This small molecule binds to this protein.
Small molecule (SMILES): CC(=O)N[C@@H]1[C@@H](O)[C@H](O)[C@@H](CO)O[C@H]1O

Sequence of chain 1.G:
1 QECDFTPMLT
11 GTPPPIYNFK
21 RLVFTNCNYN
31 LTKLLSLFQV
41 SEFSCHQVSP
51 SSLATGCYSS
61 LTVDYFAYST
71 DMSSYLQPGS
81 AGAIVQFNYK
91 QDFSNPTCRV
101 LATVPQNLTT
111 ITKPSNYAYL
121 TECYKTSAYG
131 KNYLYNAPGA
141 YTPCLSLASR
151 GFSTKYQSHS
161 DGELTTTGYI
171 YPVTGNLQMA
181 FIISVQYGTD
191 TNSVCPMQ

Binding-site contacts:
Ligand atom C5 contacts residue ASN107 of chain 1.G at 3.5 Å.
Ligand atom C1 contacts residue ASN107 of chain 1.G at 1.5 Å.
Ligand atom O5 contacts residue ASN107 of chain 1.G at 2.4 Å (h-bond).
Ligand atom C4 contacts residue ASN107 of chain 1.G at 4.2 Å.
Ligand atom O3 contacts residue PRO105 of chain 1.G at 4.5 Å.
Ligand atom N2 contacts residue ASN107 of chain 1.G at 2.8 Å (h-bond).
Ligand atom C8 contacts residue GLN39 of chain 1.G at 4.3 Å.
Ligand atom C2 contacts residue ASN107 of chain 1.G at 2.4 Å.
Ligand atom C3 contacts residue ASN107 of chain 1.G at 3.8 Å.
Ligand atom C7 contacts residue ASN107 of chain 1.G at 3.9 Å.